The small molecule below binds the protein below.
Small molecule (SMILES): CC(=O)N[C@H]1[C@H](O[C@H]2[C@H](O)[C@@H](NC(C)=O)CO[C@@H]2CO[C@@H]2O[C@@H](C)[C@@H](O)[C@@H](O)[C@@H]2O)O[C@H](CO)[C@@H](O)[C@@H]1O

Sequence of chain 2.A:
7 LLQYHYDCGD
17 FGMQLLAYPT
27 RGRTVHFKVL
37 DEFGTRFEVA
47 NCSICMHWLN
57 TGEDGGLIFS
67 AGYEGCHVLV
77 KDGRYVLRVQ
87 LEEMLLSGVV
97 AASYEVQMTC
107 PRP

Binding-site contacts:
Ligand atom N2 contacts residue LEU55 of chain 2.A at 3.6 Å.
Ligand atom C2 contacts residue LEU55 of chain 2.A at 4.0 Å (hydrophobic).
Ligand atom O2 contacts residue TRP54 of chain 2.A at 4.1 Å.
Ligand atom O5 contacts residue TRP54 of chain 2.A at 4.3 Å.
Ligand atom O3 contacts residue ASN56 of chain 2.A at 4.0 Å.
Ligand atom O5 contacts residue ASN56 of chain 2.A at 4.2 Å.
Ligand atom C1 contacts residue LEU55 of chain 2.A at 3.8 Å (hydrophobic).
Ligand atom O4 contacts residue TRP54 of chain 2.A at 4.1 Å.
Ligand atom C7 contacts residue ASN47 of chain 2.A at 3.4 Å.
Ligand atom C3 contacts residue ASN47 of chain 2.A at 3.8 Å.
Ligand atom C5 contacts residue TRP54 of chain 2.A at 4.2 Å (hydrophobic).
Ligand atom C4 contacts residue TRP54 of chain 2.A at 3.8 Å (hydrophobic).
Ligand atom C3 contacts residue ASN56 of chain 2.A at 3.2 Å.
Ligand atom C1 contacts residue ASN47 of chain 2.A at 1.4 Å.
Ligand atom C1 contacts residue ASN56 of chain 2.A at 4.1 Å.
Ligand atom C2 contacts residue ASN56 of chain 2.A at 4.2 Å.
Ligand atom C2 contacts residue ASN47 of chain 2.A at 2.5 Å.
Ligand atom C5 contacts residue ASN56 of chain 2.A at 3.6 Å.
Ligand atom N2 contacts residue ASN47 of chain 2.A at 3.0 Å (h-bond).
Ligand atom C4 contacts residue ASN47 of chain 2.A at 4.2 Å.
Ligand atom O5 contacts residue ASN47 of chain 2.A at 2.4 Å (h-bond).
Ligand atom O5 contacts residue ASN56 of chain 2.A at 4.3 Å.
Ligand atom C5 contacts residue ASN47 of chain 2.A at 3.7 Å.
Ligand atom O4 contacts residue ASN56 of chain 2.A at 3.2 Å (h-bond).
Ligand atom O6 contacts residue ASN56 of chain 2.A at 4.3 Å.
Ligand atom O7 contacts residue ASN47 of chain 2.A at 3.4 Å (h-bond).
Ligand atom O6 contacts residue TRP54 of chain 2.A at 3.8 Å.
Ligand atom O4 contacts residue MPD1 of chain 2.E at 3.6 Å (h-bond).
Ligand atom C6 contacts residue ASN56 of chain 2.A at 4.4 Å.
Ligand atom C3 contacts residue LEU55 of chain 2.A at 4.1 Å (hydrophobic).
Ligand atom C4 contacts residue ASN56 of chain 2.A at 3.5 Å.